Sequence of chain 1.E:
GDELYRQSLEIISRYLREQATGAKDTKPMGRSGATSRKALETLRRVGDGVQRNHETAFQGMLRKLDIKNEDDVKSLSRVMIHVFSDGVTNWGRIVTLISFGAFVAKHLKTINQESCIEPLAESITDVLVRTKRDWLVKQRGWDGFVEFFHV

Binding-site contacts:
Ligand atom CAG contacts residue PHE100 of chain 1.E at 3.6 Å (hydrophobic).
Ligand atom OAC contacts residue ARG93 of chain 1.E at 2.2 Å (salt-bridge).
Ligand atom CAJ contacts residue LEU97 of chain 1.E at 3.6 Å (hydrophobic).
Ligand atom CAK contacts residue MET80 of chain 1.E at 3.9 Å (hydrophobic).
Ligand atom CAN contacts residue LEU97 of chain 1.E at 3.8 Å (hydrophobic).
Ligand atom CAM contacts residue MET80 of chain 1.E at 4.0 Å (hydrophobic).
Ligand atom CAJ contacts residue PHE100 of chain 1.E at 3.7 Å (hydrophobic).
Ligand atom CL contacts residue LEU76 of chain 1.E at 3.4 Å.
Ligand atom CAA contacts residue GLY101 of chain 1.E at 3.9 Å.
Ligand atom CAG contacts residue MET61 of chain 1.E at 3.7 Å (hydrophobic).
Ligand atom CAM contacts residue PHE84 of chain 1.E at 3.9 Å (hydrophobic).
Ligand atom CAV contacts residue THR96 of chain 1.E at 3.5 Å.
Ligand atom CAR contacts residue MET80 of chain 1.E at 4.0 Å (hydrophobic).
Ligand atom CAU contacts residue MET80 of chain 1.E at 4.0 Å (hydrophobic).
Ligand atom CAV contacts residue VAL83 of chain 1.E at 4.0 Å (hydrophobic).
Ligand atom CAY contacts residue VAL83 of chain 1.E at 4.1 Å (hydrophobic).
Ligand atom CL contacts residue MET80 of chain 1.E at 4.0 Å.
Ligand atom CAL contacts residue PHE84 of chain 1.E at 3.7 Å (hydrophobic).
Ligand atom CAA contacts residue MET80 of chain 1.E at 4.0 Å (hydrophobic).
Ligand atom CAU contacts residue PHE100 of chain 1.E at 3.8 Å (hydrophobic).
Ligand atom CAM contacts residue LEU97 of chain 1.E at 4.0 Å (hydrophobic).
Ligand atom CAS contacts residue MET80 of chain 1.E at 3.9 Å (hydrophobic).
Ligand atom OAD contacts residue ARG93 of chain 1.E at 3.2 Å (salt-bridge).
Ligand atom CAF contacts residue PHE58 of chain 1.E at 3.9 Å (hydrophobic).
Ligand atom CAF contacts residue MET61 of chain 1.E at 3.4 Å (hydrophobic).
Ligand atom CAA contacts residue PHE100 of chain 1.E at 4.0 Å (hydrophobic).
Ligand atom CAN contacts residue THR96 of chain 1.E at 3.7 Å.
Ligand atom CAI contacts residue PHE100 of chain 1.E at 4.1 Å (hydrophobic).
Ligand atom CAQ contacts residue ARG93 of chain 1.E at 3.0 Å.
Ligand atom CAY contacts residue THR96 of chain 1.E at 4.0 Å.
Ligand atom OAO contacts residue LEU97 of chain 1.E at 3.6 Å.
Ligand atom CAW contacts residue THR96 of chain 1.E at 3.6 Å.
Ligand atom CAL contacts residue VAL83 of chain 1.E at 4.0 Å (hydrophobic).
Ligand atom CAB contacts residue MET80 of chain 1.E at 3.8 Å (hydrophobic).
Ligand atom CAR contacts residue PHE100 of chain 1.E at 3.6 Å (hydrophobic).
Ligand atom CAQ contacts residue THR96 of chain 1.E at 4.0 Å.
Ligand atom CAB contacts residue MET61 of chain 1.E at 4.0 Å (hydrophobic).
Ligand atom CAT contacts residue LEU97 of chain 1.E at 3.9 Å (hydrophobic).
Ligand atom CAA contacts residue ILE124 of chain 1.E at 3.9 Å (hydrophobic).
Ligand atom CAM contacts residue VAL83 of chain 1.E at 4.0 Å (hydrophobic).

The small molecule below binds the protein below.
Small molecule (SMILES): Cc1cc(OCCCc2c(C(=O)O)sc3ccccc23)cc(C)c1Cl